Binding-site contacts:
Ligand atom C10 contacts residue CYS145 of chain 1.A at 3.3 Å (hydrophobic).
Ligand atom C11 contacts residue LEU141 of chain 1.A at 3.7 Å (hydrophobic).
Ligand atom C contacts residue MET49 of chain 1.A at 3.6 Å (hydrophobic).
Ligand atom C1 contacts residue ARG188 of chain 1.A at 3.7 Å.
Ligand atom N2 contacts residue SER144 of chain 1.A at 3.8 Å.
Ligand atom C5 contacts residue MET165 of chain 1.A at 3.5 Å (hydrophobic).
Ligand atom C2 contacts residue MET49 of chain 1.A at 3.7 Å (hydrophobic).
Ligand atom O2 contacts residue MET165 of chain 1.A at 3.3 Å.
Ligand atom CL contacts residue HIS41 of chain 1.A at 3.7 Å.
Ligand atom C13 contacts residue LEU141 of chain 1.A at 3.7 Å (hydrophobic).
Ligand atom C11 contacts residue HIS163 of chain 1.A at 3.4 Å.
Ligand atom O contacts residue GLN189 of chain 1.A at 3.4 Å.
Ligand atom C13 contacts residue GLU166 of chain 1.A at 3.4 Å.
Ligand atom O1 contacts residue GLN189 of chain 1.A at 3.1 Å.
Ligand atom C2 contacts residue ARG188 of chain 1.A at 3.7 Å.
Ligand atom CL contacts residue ASP187 of chain 1.A at 3.4 Å.
Ligand atom C3 contacts residue MET49 of chain 1.A at 3.9 Å (hydrophobic).
Ligand atom N2 contacts residue HIS163 of chain 1.A at 2.5 Å (h-bond).
Ligand atom C1 contacts residue MET165 of chain 1.A at 3.4 Å (hydrophobic).
Ligand atom S contacts residue GLN189 of chain 1.A at 3.8 Å.
Ligand atom C11 contacts residue SER144 of chain 1.A at 3.9 Å.
Ligand atom C4 contacts residue MET49 of chain 1.A at 3.9 Å (hydrophobic).
Ligand atom CL contacts residue MET165 of chain 1.A at 3.6 Å.
Ligand atom C13 contacts residue PHE140 of chain 1.A at 3.3 Å (hydrophobic).
Ligand atom CL contacts residue HIS164 of chain 1.A at 3.4 Å.
Ligand atom C11 contacts residue PHE140 of chain 1.A at 3.8 Å (hydrophobic).
Ligand atom O2 contacts residue GLU166 of chain 1.A at 2.9 Å (salt-bridge).
Ligand atom C contacts residue HIS164 of chain 1.A at 3.9 Å.
Ligand atom C14 contacts residue GLU166 of chain 1.A at 3.8 Å.
Ligand atom C12 contacts residue GLU166 of chain 1.A at 3.8 Å.
Ligand atom C10 contacts residue MET165 of chain 1.A at 3.9 Å (hydrophobic).
Ligand atom C13 contacts residue ASN142 of chain 1.A at 3.9 Å.
Ligand atom C12 contacts residue LEU141 of chain 1.A at 3.9 Å (hydrophobic).
Ligand atom C11 contacts residue GLU166 of chain 1.A at 3.9 Å.
Ligand atom C5 contacts residue MET49 of chain 1.A at 3.7 Å (hydrophobic).
Ligand atom C10 contacts residue HIS163 of chain 1.A at 3.4 Å.
Ligand atom C contacts residue MET165 of chain 1.A at 3.4 Å (hydrophobic).
Ligand atom C5 contacts residue HIS164 of chain 1.A at 3.5 Å.
Ligand atom C1 contacts residue MET49 of chain 1.A at 3.6 Å (hydrophobic).
Ligand atom C10 contacts residue GLU166 of chain 1.A at 3.9 Å.

Sequence of chain 1.A:
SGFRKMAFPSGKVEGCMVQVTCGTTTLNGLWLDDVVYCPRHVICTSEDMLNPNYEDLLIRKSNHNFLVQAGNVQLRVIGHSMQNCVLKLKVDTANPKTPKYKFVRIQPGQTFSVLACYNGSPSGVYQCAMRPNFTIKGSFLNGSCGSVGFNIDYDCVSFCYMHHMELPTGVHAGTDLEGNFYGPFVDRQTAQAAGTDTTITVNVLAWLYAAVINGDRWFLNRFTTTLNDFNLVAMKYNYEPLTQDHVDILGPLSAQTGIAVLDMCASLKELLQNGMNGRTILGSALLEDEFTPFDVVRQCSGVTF

Sequence of chain 1.B:
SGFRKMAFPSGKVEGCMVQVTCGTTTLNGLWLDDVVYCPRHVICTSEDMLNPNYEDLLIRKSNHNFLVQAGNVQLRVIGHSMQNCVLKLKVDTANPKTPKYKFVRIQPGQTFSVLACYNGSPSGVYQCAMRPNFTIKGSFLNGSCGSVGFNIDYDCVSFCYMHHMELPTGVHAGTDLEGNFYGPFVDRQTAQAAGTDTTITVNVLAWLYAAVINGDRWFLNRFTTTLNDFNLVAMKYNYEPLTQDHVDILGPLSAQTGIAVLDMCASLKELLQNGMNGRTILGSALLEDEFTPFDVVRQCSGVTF

The small molecule below binds the protein below.
Small molecule (SMILES): O=C(Nc1cncc2c1CCCC2)[C@@H]1CNS(=O)(=O)c2ccc(Cl)cc21